Sequence of chain 1.C:
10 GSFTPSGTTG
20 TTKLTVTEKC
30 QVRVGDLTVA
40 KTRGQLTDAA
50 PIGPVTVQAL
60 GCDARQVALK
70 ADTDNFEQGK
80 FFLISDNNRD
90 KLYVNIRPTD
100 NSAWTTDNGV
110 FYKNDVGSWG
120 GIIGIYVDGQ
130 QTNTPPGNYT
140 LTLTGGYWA

Binding-site contacts:
Ligand atom CL1 contacts residue ILE124 of chain 1.C at 3.5 Å.
Ligand atom O4 contacts residue PRO50 of chain 1.C at 3.9 Å.
Ligand atom C1 contacts residue GLY123 of chain 1.C at 4.2 Å.
Ligand atom O2 contacts residue PRO53 of chain 1.C at 4.0 Å.
Ligand atom O9B contacts residue PRO53 of chain 1.C at 3.9 Å.
Ligand atom CL2 contacts residue TYR125 of chain 1.C at 4.1 Å.
Ligand atom CL2 contacts residue PRO53 of chain 1.C at 3.5 Å.
Ligand atom CL2 contacts residue ILE121 of chain 1.C at 4.2 Å.
Ligand atom C9 contacts residue PRO53 of chain 1.C at 4.3 Å (hydrophobic).
Ligand atom C1 contacts residue TYR125 of chain 1.C at 3.7 Å (hydrophobic).
Ligand atom CL1 contacts residue GLY123 of chain 1.C at 4.0 Å.
Ligand atom CL1 contacts residue TYR125 of chain 1.C at 3.9 Å.
Ligand atom CL2 contacts residue GLY123 of chain 1.C at 3.6 Å.
Ligand atom CL1 contacts residue PRO53 of chain 1.C at 4.1 Å.
Ligand atom O2 contacts residue PRO50 of chain 1.C at 3.9 Å.
Ligand atom CL1 contacts residue GLY52 of chain 1.C at 3.3 Å.
Ligand atom N9 contacts residue ILE121 of chain 1.C at 3.7 Å.
Ligand atom O9A contacts residue ILE121 of chain 1.C at 2.9 Å.
Ligand atom CL2 contacts residue THR98 of chain 1.C at 4.2 Å.
Ligand atom O2 contacts residue GLY52 of chain 1.C at 4.4 Å.
Ligand atom C1 contacts residue PRO50 of chain 1.C at 4.3 Å (hydrophobic).
Ligand atom CL1 contacts residue ILE51 of chain 1.C at 4.0 Å.
Ligand atom C2 contacts residue PRO50 of chain 1.C at 4.1 Å (hydrophobic).
Ligand atom CL1 contacts residue PRO50 of chain 1.C at 3.7 Å.
Ligand atom N9 contacts residue PRO53 of chain 1.C at 4.2 Å.
Ligand atom CL2 contacts residue GLY52 of chain 1.C at 4.4 Å.
Ligand atom O9B contacts residue ILE121 of chain 1.C at 4.0 Å.
Ligand atom C8 contacts residue PRO53 of chain 1.C at 3.9 Å (hydrophobic).

This protein binds this small molecule.
Small molecule (SMILES): O=C(N[C@H](CO)[C@H](O)c1ccc([N+](=O)[O-])cc1)C(Cl)Cl